Binding-site contacts:
Ligand atom C1 contacts residue ASN10 of chain 1.E at 1.4 Å.
Ligand atom N2 contacts residue ASN10 of chain 1.E at 2.9 Å (h-bond).
Ligand atom C8 contacts residue ASN10 of chain 1.E at 4.2 Å.
Ligand atom C7 contacts residue ASN10 of chain 1.E at 3.7 Å.
Ligand atom C3 contacts residue ASN10 of chain 1.E at 3.8 Å.
Ligand atom C4 contacts residue ASN10 of chain 1.E at 4.3 Å.
Ligand atom C5 contacts residue ASN10 of chain 1.E at 3.7 Å.
Ligand atom C2 contacts residue ASN10 of chain 1.E at 2.5 Å.
Ligand atom O5 contacts residue ASN10 of chain 1.E at 2.5 Å (h-bond).

A protein and the small-molecule ligand that binds it are described below.
Small molecule (SMILES): CC(=O)N[C@H]1[C@H](O[C@H]2[C@H](O)[C@@H](NC(C)=O)CO[C@@H]2CO)O[C@H](CO)[C@@H](O)[C@@H]1O

Sequence of chain 1.E:
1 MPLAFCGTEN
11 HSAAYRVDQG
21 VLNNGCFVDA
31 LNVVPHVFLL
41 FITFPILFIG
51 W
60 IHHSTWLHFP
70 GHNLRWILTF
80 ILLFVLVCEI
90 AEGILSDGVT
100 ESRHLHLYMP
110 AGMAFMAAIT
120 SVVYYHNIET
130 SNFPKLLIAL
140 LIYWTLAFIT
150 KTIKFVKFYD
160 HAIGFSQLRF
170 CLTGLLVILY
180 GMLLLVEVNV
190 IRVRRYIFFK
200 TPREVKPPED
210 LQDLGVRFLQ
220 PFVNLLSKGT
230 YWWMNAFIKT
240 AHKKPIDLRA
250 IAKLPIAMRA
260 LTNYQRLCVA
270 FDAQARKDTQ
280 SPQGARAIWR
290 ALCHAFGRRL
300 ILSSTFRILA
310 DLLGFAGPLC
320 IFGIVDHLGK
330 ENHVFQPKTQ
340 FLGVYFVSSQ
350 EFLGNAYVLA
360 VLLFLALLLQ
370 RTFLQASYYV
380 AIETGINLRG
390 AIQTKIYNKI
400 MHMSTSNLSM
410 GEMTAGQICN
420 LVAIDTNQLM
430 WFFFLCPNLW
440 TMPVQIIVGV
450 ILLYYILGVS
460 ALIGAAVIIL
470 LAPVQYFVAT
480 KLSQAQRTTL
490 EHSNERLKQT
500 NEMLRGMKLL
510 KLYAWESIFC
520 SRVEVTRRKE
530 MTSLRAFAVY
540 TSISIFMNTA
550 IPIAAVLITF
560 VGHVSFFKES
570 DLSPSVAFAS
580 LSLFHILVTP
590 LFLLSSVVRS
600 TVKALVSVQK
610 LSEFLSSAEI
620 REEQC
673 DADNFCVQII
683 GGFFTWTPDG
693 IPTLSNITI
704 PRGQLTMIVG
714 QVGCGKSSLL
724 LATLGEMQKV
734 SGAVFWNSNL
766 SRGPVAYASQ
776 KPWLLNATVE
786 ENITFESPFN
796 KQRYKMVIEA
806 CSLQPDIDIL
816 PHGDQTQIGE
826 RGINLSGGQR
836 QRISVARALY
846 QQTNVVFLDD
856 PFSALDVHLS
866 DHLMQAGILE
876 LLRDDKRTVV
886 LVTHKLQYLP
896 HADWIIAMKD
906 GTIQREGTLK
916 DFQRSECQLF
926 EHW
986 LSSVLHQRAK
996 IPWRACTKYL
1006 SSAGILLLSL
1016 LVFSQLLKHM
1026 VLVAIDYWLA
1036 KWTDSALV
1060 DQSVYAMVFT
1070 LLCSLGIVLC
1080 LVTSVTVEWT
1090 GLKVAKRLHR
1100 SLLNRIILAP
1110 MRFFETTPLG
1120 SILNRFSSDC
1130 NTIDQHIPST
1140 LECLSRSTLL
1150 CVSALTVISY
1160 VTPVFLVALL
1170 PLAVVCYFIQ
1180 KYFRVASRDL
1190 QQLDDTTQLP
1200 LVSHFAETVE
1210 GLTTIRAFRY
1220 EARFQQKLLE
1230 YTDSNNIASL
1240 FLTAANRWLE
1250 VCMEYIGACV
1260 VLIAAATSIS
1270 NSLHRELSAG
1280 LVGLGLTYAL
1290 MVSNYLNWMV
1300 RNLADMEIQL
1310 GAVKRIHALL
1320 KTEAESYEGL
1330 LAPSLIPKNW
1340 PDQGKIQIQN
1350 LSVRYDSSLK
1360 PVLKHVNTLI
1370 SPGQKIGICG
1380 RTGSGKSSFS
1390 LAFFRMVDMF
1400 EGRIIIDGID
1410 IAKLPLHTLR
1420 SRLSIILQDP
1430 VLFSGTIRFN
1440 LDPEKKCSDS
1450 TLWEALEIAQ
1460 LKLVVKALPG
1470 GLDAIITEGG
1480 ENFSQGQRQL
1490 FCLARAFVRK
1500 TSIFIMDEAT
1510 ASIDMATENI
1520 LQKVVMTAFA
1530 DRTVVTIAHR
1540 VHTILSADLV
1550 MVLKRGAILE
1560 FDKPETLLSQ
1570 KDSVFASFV